Sequence of chain 1.F:
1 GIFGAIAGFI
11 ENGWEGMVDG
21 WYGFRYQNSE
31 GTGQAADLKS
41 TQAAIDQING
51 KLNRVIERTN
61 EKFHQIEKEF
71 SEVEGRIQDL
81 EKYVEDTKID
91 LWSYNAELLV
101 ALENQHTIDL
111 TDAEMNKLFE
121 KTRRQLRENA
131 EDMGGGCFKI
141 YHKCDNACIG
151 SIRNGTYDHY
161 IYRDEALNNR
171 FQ

Sequence of chain 1.E:
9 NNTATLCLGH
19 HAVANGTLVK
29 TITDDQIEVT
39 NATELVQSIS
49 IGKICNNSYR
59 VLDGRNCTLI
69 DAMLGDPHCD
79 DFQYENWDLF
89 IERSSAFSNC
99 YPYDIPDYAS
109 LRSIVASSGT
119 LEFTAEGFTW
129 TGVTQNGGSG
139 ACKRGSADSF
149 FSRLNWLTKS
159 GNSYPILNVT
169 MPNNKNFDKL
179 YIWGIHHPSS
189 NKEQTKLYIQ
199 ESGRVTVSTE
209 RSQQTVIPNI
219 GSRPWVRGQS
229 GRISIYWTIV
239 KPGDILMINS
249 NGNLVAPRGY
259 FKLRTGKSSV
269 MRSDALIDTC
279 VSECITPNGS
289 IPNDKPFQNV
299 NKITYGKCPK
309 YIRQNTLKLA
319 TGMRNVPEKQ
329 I

A protein and the small-molecule ligand that binds it are described below.
Small molecule (SMILES): CC(=O)N[C@H]1[C@H](O[C@H]2[C@H](O)[C@@H](NC(C)=O)CO[C@@H]2CO)O[C@H](CO)[C@@H](O)[C@@H]1O

Binding-site contacts:
Ligand atom O6 contacts residue PRO285 of chain 1.E at 4.5 Å.
Ligand atom O6 contacts residue ASN299 of chain 1.E at 3.3 Å (h-bond).
Ligand atom O7 contacts residue VAL298 of chain 1.E at 3.7 Å.
Ligand atom C8 contacts residue GLU69 of chain 1.F at 3.9 Å.
Ligand atom C1 contacts residue ASN286 of chain 1.E at 1.4 Å.
Ligand atom N2 contacts residue ASN286 of chain 1.E at 3.0 Å (h-bond).
Ligand atom C5 contacts residue ASN286 of chain 1.E at 3.6 Å.
Ligand atom N2 contacts residue VAL298 of chain 1.E at 3.2 Å (h-bond).
Ligand atom O7 contacts residue ASN286 of chain 1.E at 4.3 Å.
Ligand atom O7 contacts residue SER46 of chain 1.E at 4.0 Å.
Ligand atom O5 contacts residue ASN299 of chain 1.E at 3.7 Å.
Ligand atom C2 contacts residue VAL298 of chain 1.E at 4.0 Å (hydrophobic).
Ligand atom C6 contacts residue GLU69 of chain 1.F at 4.4 Å.
Ligand atom C3 contacts residue ASN286 of chain 1.E at 3.8 Å.
Ligand atom O6 contacts residue GLU69 of chain 1.F at 3.8 Å.
Ligand atom C5 contacts residue ASN299 of chain 1.E at 3.7 Å.
Ligand atom O7 contacts residue GLU69 of chain 1.F at 3.2 Å (salt-bridge).
Ligand atom C1 contacts residue VAL298 of chain 1.E at 3.8 Å (hydrophobic).
Ligand atom C6 contacts residue ASN299 of chain 1.E at 4.2 Å.
Ligand atom O7 contacts residue ASN297 of chain 1.E at 4.4 Å.
Ligand atom C2 contacts residue ASN286 of chain 1.E at 2.5 Å.
Ligand atom C1 contacts residue ASN299 of chain 1.E at 3.8 Å.
Ligand atom C8 contacts residue ASN286 of chain 1.E at 3.2 Å.
Ligand atom C7 contacts residue VAL298 of chain 1.E at 3.8 Å (hydrophobic).
Ligand atom C7 contacts residue GLU69 of chain 1.F at 4.0 Å.
Ligand atom C7 contacts residue ASN286 of chain 1.E at 3.3 Å.
Ligand atom O5 contacts residue ASN286 of chain 1.E at 2.3 Å (h-bond).
Ligand atom C4 contacts residue ASN286 of chain 1.E at 4.2 Å.